Binding-site contacts:
Ligand atom C2 contacts residue ASN433 of chain 1.A at 2.5 Å.
Ligand atom C1 contacts residue ASN433 of chain 1.A at 1.4 Å.
Ligand atom O5 contacts residue ASN433 of chain 1.A at 2.4 Å (h-bond).
Ligand atom N2 contacts residue VAL432 of chain 1.A at 4.0 Å.
Ligand atom C8 contacts residue VAL432 of chain 1.A at 3.8 Å (hydrophobic).
Ligand atom C3 contacts residue ASN433 of chain 1.A at 3.8 Å.
Ligand atom C7 contacts residue ASN433 of chain 1.A at 3.6 Å.
Ligand atom C4 contacts residue ASN433 of chain 1.A at 4.3 Å.
Ligand atom O7 contacts residue ASN433 of chain 1.A at 4.0 Å.
Ligand atom C7 contacts residue VAL432 of chain 1.A at 4.4 Å (hydrophobic).
Ligand atom N2 contacts residue ASN433 of chain 1.A at 2.9 Å (h-bond).
Ligand atom C5 contacts residue ASN433 of chain 1.A at 3.7 Å.

Sequence of chain 1.A:
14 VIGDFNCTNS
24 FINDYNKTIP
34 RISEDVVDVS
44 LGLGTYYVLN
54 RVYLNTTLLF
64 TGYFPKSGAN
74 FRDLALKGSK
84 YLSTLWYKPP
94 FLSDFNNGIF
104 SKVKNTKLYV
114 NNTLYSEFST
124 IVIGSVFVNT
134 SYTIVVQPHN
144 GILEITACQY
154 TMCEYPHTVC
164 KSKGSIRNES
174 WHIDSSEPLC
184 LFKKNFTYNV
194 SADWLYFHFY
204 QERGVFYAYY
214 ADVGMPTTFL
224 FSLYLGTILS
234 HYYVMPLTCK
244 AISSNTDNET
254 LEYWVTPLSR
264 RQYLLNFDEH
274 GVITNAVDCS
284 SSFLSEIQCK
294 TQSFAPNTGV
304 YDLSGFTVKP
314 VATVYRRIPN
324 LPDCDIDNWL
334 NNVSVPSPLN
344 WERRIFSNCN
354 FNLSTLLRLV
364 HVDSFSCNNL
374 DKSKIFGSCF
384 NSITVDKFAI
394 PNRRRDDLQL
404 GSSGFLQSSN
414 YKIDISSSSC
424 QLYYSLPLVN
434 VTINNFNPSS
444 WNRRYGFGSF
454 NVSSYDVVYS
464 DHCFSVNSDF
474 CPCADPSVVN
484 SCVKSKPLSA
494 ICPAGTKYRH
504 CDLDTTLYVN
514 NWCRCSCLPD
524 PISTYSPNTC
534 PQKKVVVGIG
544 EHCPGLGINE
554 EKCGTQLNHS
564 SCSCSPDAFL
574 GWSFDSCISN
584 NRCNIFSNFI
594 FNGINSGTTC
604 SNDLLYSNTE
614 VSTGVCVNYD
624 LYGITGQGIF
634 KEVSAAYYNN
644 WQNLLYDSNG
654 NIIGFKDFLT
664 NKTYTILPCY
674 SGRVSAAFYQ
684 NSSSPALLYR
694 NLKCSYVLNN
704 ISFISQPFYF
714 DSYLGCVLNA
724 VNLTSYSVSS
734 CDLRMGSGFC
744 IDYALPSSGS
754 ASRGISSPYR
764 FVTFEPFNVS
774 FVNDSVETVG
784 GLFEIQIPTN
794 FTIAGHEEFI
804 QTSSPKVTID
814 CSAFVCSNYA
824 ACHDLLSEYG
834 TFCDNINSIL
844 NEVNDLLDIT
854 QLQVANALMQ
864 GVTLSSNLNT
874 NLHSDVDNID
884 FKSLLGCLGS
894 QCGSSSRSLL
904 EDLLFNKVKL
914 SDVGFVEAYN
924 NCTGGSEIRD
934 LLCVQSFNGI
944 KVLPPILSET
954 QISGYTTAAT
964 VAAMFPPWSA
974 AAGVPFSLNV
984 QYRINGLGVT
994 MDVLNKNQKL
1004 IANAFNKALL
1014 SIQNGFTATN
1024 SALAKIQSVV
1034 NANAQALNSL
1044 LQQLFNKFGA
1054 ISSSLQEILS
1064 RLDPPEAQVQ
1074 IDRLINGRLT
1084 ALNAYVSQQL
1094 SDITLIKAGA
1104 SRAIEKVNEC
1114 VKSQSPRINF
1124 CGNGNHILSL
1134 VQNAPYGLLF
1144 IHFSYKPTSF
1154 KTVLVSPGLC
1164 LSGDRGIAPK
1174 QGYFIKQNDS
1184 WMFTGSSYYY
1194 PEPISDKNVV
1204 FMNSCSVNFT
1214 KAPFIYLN

The small molecule below binds the protein below.
Small molecule (SMILES): CC(=O)N[C@@H]1[C@@H](O)[C@H](O)[C@@H](CO)O[C@H]1O